Binding-site contacts:
Ligand atom CL contacts residue GLN189 of chain 1.A at 3.4 Å.
Ligand atom C8 contacts residue PHE140 of chain 1.A at 3.7 Å (hydrophobic).
Ligand atom C7 contacts residue PHE140 of chain 1.A at 3.1 Å (hydrophobic).
Ligand atom C contacts residue THR26 of chain 1.A at 3.4 Å.
Ligand atom C6 contacts residue HIS163 of chain 1.A at 2.9 Å.
Ligand atom O2 contacts residue GLU166 of chain 1.A at 3.7 Å.
Ligand atom N1 contacts residue SER144 of chain 1.A at 3.2 Å (h-bond).
Ligand atom O contacts residue THR25 of chain 1.A at 3.9 Å.
Ligand atom C contacts residue GLY143 of chain 1.A at 3.9 Å.
Ligand atom C7 contacts residue LEU141 of chain 1.A at 3.6 Å (hydrophobic).
Ligand atom C18 contacts residue MET165 of chain 1.A at 3.7 Å (hydrophobic).
Ligand atom C7 contacts residue GLU166 of chain 1.A at 3.4 Å.
Ligand atom CL1 contacts residue HIS41 of chain 1.A at 3.4 Å.
Ligand atom CL1 contacts residue ASP187 of chain 1.A at 3.7 Å.
Ligand atom C9 contacts residue GLU166 of chain 1.A at 3.2 Å.
Ligand atom C9 contacts residue ASN142 of chain 1.A at 3.8 Å.
Ligand atom C17 contacts residue MET49 of chain 1.A at 3.8 Å (hydrophobic).
Ligand atom C18 contacts residue MET49 of chain 1.A at 3.7 Å (hydrophobic).
Ligand atom C19 contacts residue HIS164 of chain 1.A at 3.5 Å.
Ligand atom CL contacts residue ARG188 of chain 1.A at 3.0 Å.
Ligand atom N1 contacts residue HIS163 of chain 1.A at 2.6 Å (h-bond).
Ligand atom C1 contacts residue ASN142 of chain 1.A at 3.3 Å.
Ligand atom C19 contacts residue MET165 of chain 1.A at 3.7 Å (hydrophobic).
Ligand atom N1 contacts residue PHE140 of chain 1.A at 3.4 Å.
Ligand atom C11 contacts residue ASN142 of chain 1.A at 3.7 Å.
Ligand atom C12 contacts residue ASN142 of chain 1.A at 3.4 Å.
Ligand atom N1 contacts residue LEU141 of chain 1.A at 3.8 Å.
Ligand atom C7 contacts residue HIS163 of chain 1.A at 3.8 Å.
Ligand atom O1 contacts residue ASN142 of chain 1.A at 3.8 Å.
Ligand atom C19 contacts residue HIS41 of chain 1.A at 3.8 Å.
Ligand atom C10 contacts residue ASN142 of chain 1.A at 3.8 Å.
Ligand atom C7 contacts residue SER144 of chain 1.A at 3.8 Å.
Ligand atom C9 contacts residue PHE140 of chain 1.A at 3.5 Å (hydrophobic).
Ligand atom C9 contacts residue LEU141 of chain 1.A at 3.8 Å (hydrophobic).
Ligand atom C1 contacts residue CYS145 of chain 1.A at 3.7 Å (hydrophobic).
Ligand atom C8 contacts residue LEU141 of chain 1.A at 3.7 Å (hydrophobic).
Ligand atom C8 contacts residue GLU166 of chain 1.A at 3.6 Å.
Ligand atom N contacts residue CYS145 of chain 1.A at 3.3 Å (h-bond).
Ligand atom C6 contacts residue SER144 of chain 1.A at 3.4 Å.
Ligand atom C16 contacts residue GLN189 of chain 1.A at 3.4 Å.

Sequence of chain 1.B:
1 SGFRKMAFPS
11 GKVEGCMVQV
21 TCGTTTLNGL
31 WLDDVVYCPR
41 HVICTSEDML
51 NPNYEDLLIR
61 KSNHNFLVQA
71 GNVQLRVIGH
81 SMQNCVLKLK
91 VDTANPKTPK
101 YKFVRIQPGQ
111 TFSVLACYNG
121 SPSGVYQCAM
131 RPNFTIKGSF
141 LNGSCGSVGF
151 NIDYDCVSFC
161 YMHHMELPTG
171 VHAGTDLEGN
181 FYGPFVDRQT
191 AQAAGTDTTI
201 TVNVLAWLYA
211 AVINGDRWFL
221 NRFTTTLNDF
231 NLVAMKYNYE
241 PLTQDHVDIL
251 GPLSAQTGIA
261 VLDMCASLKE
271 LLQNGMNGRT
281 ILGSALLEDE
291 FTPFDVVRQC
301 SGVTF

A protein and the small-molecule ligand that binds it are described below.
Small molecule (SMILES): COCCO[C@@H](C(=O)Nc1cncc2ccccc12)c1ccc(Cl)c(Cl)c1

Sequence of chain 1.A:
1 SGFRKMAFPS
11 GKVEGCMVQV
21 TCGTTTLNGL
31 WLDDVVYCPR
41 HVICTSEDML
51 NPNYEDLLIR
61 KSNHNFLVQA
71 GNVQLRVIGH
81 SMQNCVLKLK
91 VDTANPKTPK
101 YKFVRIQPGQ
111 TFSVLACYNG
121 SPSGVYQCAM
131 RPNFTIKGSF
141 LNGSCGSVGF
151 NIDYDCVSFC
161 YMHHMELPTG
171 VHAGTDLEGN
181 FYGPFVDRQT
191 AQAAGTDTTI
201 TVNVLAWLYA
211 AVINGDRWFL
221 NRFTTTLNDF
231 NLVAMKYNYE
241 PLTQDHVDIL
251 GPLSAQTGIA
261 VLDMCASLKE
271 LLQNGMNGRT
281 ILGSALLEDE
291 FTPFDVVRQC